This protein binds this small molecule.
Small molecule (SMILES): CCCCCCCC(=O)OC[C@H](COP(=O)(O)O[C@@H]1[C@H](O)[C@H](O)[C@@H](OP(=O)(O)O)[C@H](OP(=O)(O)O)[C@H]1O)OC(=O)CCCCCCC

Binding-site contacts:
Ligand atom O1 contacts residue TRP42 of chain 3.A at 3.8 Å.
Ligand atom O4 contacts residue LYS151 of chain 3.A at 4.2 Å.
Ligand atom O2C contacts residue TRP42 of chain 3.A at 3.7 Å.
Ligand atom O42 contacts residue LYS15 of chain 3.A at 2.6 Å (salt-bridge).
Ligand atom O53 contacts residue LYS145 of chain 3.A at 4.0 Å.
Ligand atom O11 contacts residue TRP42 of chain 3.A at 3.9 Å.
Ligand atom O51 contacts residue LEU40 of chain 3.A at 4.1 Å.
Ligand atom C1B contacts residue LEU46 of chain 3.A at 4.2 Å (hydrophobic).
Ligand atom O52 contacts residue LYS151 of chain 3.A at 3.6 Å.
Ligand atom O53 contacts residue LYS151 of chain 3.A at 3.2 Å (salt-bridge).
Ligand atom O52 contacts residue LYS150 of chain 3.A at 2.7 Å (salt-bridge).
Ligand atom O43 contacts residue LYS15 of chain 3.A at 2.9 Å (salt-bridge).
Ligand atom C3C contacts residue TRP42 of chain 3.A at 3.5 Å (hydrophobic).
Ligand atom O6 contacts residue LEU40 of chain 3.A at 4.2 Å.
Ligand atom P5 contacts residue LYS145 of chain 3.A at 4.2 Å.
Ligand atom C1A contacts residue TRP42 of chain 3.A at 3.9 Å (hydrophobic).
Ligand atom O53 contacts residue GLN148 of chain 3.A at 4.3 Å.
Ligand atom P1 contacts residue TRP42 of chain 3.A at 4.3 Å.
Ligand atom P5 contacts residue LYS151 of chain 3.A at 4.0 Å.
Ligand atom O11 contacts residue ARG43 of chain 3.A at 3.2 Å (salt-bridge).
Ligand atom O41 contacts residue LYS150 of chain 3.A at 4.4 Å.
Ligand atom C2C contacts residue TRP42 of chain 3.A at 4.0 Å (hydrophobic).
Ligand atom P5 contacts residue LYS150 of chain 3.A at 3.5 Å.
Ligand atom O51 contacts residue GLN148 of chain 3.A at 4.3 Å.
Ligand atom O41 contacts residue LYS151 of chain 3.A at 4.3 Å.
Ligand atom O53 contacts residue TRP42 of chain 3.A at 3.9 Å.
Ligand atom O6 contacts residue TRP42 of chain 3.A at 2.8 Å (h-bond).
Ligand atom O41 contacts residue LYS15 of chain 3.A at 4.1 Å.
Ligand atom O1 contacts residue LYS41 of chain 3.A at 3.8 Å.
Ligand atom O51 contacts residue LYS145 of chain 3.A at 3.5 Å (salt-bridge).
Ligand atom C6 contacts residue LYS41 of chain 3.A at 3.9 Å.
Ligand atom O2 contacts residue LYS41 of chain 3.A at 3.3 Å.
Ligand atom P4 contacts residue LYS15 of chain 3.A at 3.2 Å.
Ligand atom O42 contacts residue LYS150 of chain 3.A at 4.3 Å.
Ligand atom C1 contacts residue TRP42 of chain 3.A at 4.3 Å (hydrophobic).
Ligand atom C3C contacts residue ARG43 of chain 3.A at 4.2 Å.
Ligand atom O13 contacts residue TRP42 of chain 3.A at 3.6 Å.
Ligand atom O51 contacts residue LYS150 of chain 3.A at 3.3 Å (salt-bridge).
Ligand atom C6 contacts residue TRP42 of chain 3.A at 3.9 Å (hydrophobic).
Ligand atom O6 contacts residue LYS41 of chain 3.A at 3.3 Å.

Sequence of chain 3.A:
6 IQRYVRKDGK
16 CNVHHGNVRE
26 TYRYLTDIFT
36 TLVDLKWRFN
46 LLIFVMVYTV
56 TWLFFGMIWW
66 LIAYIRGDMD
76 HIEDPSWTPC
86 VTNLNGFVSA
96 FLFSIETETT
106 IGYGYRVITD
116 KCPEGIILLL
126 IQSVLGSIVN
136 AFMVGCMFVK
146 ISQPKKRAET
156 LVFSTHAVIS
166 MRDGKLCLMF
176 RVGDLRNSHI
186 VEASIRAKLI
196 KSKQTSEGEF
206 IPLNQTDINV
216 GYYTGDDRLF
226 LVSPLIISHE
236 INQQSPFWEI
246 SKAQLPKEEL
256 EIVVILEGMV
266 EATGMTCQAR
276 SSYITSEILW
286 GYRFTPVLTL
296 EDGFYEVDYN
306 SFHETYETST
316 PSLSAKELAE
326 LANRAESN